This small molecule binds to this protein.
Small molecule (SMILES): CC(=O)N[C@@H]1[C@@H](O)[C@H](O)[C@@H](CO)O[C@H]1O

Sequence of chain 1.B:
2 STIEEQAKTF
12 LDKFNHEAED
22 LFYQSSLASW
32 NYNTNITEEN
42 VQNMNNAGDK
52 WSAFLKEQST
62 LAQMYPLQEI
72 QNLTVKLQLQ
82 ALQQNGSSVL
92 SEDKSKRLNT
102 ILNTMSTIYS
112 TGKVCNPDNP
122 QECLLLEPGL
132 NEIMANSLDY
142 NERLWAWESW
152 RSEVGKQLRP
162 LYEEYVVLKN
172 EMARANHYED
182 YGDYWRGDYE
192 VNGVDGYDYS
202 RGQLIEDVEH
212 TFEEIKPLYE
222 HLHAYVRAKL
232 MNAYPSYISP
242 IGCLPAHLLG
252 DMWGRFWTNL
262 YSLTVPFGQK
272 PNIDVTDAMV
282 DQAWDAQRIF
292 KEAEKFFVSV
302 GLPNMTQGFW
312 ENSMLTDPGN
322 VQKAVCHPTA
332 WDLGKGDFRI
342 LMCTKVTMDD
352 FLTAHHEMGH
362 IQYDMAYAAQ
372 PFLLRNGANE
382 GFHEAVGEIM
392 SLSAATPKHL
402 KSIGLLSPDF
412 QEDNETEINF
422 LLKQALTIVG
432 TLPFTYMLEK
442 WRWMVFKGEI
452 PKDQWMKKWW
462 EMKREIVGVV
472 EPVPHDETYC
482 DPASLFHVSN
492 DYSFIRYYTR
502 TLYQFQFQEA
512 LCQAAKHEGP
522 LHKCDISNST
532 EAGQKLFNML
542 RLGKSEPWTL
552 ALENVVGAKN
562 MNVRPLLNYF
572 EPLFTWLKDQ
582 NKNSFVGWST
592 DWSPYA

Binding-site contacts:
Ligand atom C8 contacts residue ASN415 of chain 1.B at 4.4 Å.
Ligand atom O7 contacts residue ASN415 of chain 1.B at 3.2 Å (h-bond).
Ligand atom C8 contacts residue PHE268 of chain 1.B at 3.7 Å (hydrophobic).
Ligand atom O5 contacts residue ASN415 of chain 1.B at 2.4 Å (h-bond).
Ligand atom C7 contacts residue ASN415 of chain 1.B at 3.2 Å.
Ligand atom C8 contacts residue ILE419 of chain 1.B at 4.1 Å (hydrophobic).
Ligand atom C5 contacts residue ASN415 of chain 1.B at 3.7 Å.
Ligand atom C4 contacts residue ASN415 of chain 1.B at 4.2 Å.
Ligand atom C3 contacts residue ASN415 of chain 1.B at 3.8 Å.
Ligand atom C1 contacts residue ASN415 of chain 1.B at 1.4 Å.
Ligand atom C2 contacts residue ASN415 of chain 1.B at 2.4 Å.
Ligand atom N2 contacts residue ASN415 of chain 1.B at 2.9 Å (h-bond).
Ligand atom C8 contacts residue TRP577 of chain 1.B at 3.6 Å (hydrophobic).